Binding-site contacts:
Ligand atom C5 contacts residue ASN11 of chain 2.A at 3.6 Å.
Ligand atom C3 contacts residue ASN11 of chain 2.A at 3.8 Å.
Ligand atom C7 contacts residue ASN11 of chain 2.A at 3.0 Å.
Ligand atom C6 contacts residue ASN11 of chain 2.A at 4.1 Å.
Ligand atom O6 contacts residue ASN11 of chain 2.A at 4.0 Å.
Ligand atom C8 contacts residue ASN11 of chain 2.A at 4.3 Å.
Ligand atom C2 contacts residue ASN11 of chain 2.A at 2.5 Å.
Ligand atom C4 contacts residue ASN11 of chain 2.A at 4.2 Å.
Ligand atom O7 contacts residue ASN11 of chain 2.A at 2.8 Å (h-bond).
Ligand atom O5 contacts residue ASN11 of chain 2.A at 2.4 Å (h-bond).
Ligand atom C1 contacts residue ASN11 of chain 2.A at 1.4 Å.
Ligand atom N2 contacts residue ASN11 of chain 2.A at 2.9 Å (h-bond).

Sequence of chain 2.A:
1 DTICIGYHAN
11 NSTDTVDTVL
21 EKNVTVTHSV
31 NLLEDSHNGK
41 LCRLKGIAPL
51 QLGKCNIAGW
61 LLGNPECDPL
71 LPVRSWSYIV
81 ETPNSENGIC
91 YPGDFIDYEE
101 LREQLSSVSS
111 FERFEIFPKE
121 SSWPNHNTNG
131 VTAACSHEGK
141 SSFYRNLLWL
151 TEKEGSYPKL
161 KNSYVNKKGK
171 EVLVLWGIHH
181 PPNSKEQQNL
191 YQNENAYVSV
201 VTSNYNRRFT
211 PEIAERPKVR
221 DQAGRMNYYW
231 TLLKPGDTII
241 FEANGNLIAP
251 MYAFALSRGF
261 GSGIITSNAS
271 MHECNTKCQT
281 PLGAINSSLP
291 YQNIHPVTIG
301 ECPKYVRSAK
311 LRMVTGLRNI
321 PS

A protein and the small-molecule ligand that binds it are described below.
Small molecule (SMILES): CC(=O)N[C@@H]1[C@@H](O)[C@H](O)[C@@H](CO)O[C@H]1O